Sequence of chain 1.A:
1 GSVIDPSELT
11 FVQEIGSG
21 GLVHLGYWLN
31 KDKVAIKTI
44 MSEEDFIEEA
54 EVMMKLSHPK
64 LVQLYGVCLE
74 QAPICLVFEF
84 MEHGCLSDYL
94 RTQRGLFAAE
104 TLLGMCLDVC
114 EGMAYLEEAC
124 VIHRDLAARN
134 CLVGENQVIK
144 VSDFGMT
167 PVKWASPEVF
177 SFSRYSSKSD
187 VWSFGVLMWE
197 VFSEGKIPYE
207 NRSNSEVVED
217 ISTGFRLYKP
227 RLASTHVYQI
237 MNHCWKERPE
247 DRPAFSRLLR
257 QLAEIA

Binding-site contacts:
Ligand atom NAQ contacts residue MET84 of chain 1.A at 3.0 Å (h-bond).
Ligand atom NAR contacts residue MET84 of chain 1.A at 3.5 Å (h-bond).
Ligand atom CAH contacts residue ILE15 of chain 1.A at 3.6 Å (hydrophobic).
Ligand atom CAY contacts residue VAL23 of chain 1.A at 3.6 Å (hydrophobic).
Ligand atom CAP contacts residue ALA35 of chain 1.A at 3.8 Å (hydrophobic).
Ligand atom CAV contacts residue LEU135 of chain 1.A at 3.6 Å (hydrophobic).
Ligand atom CAI contacts residue ILE15 of chain 1.A at 3.7 Å (hydrophobic).
Ligand atom CAG contacts residue ILE15 of chain 1.A at 3.6 Å (hydrophobic).
Ligand atom NAR contacts residue LEU135 of chain 1.A at 3.8 Å.
Ligand atom CAT contacts residue LEU135 of chain 1.A at 3.6 Å (hydrophobic).
Ligand atom CAU contacts residue ALA35 of chain 1.A at 3.5 Å (hydrophobic).
Ligand atom CBC contacts residue CYS88 of chain 1.A at 3.5 Å (hydrophobic).
Ligand atom CAP contacts residue LEU135 of chain 1.A at 3.7 Å (hydrophobic).
Ligand atom OAL contacts residue GLU85 of chain 1.A at 3.0 Å (salt-bridge).
Ligand atom NAE contacts residue PHE83 of chain 1.A at 3.4 Å.
Ligand atom CAV contacts residue PHE81 of chain 1.A at 3.7 Å (hydrophobic).
Ligand atom CAI contacts residue PHE83 of chain 1.A at 3.6 Å (hydrophobic).
Ligand atom CAO contacts residue HIS86 of chain 1.A at 3.6 Å.
Ligand atom NAR contacts residue GLU82 of chain 1.A at 3.0 Å (salt-bridge).
Ligand atom CBC contacts residue LEU135 of chain 1.A at 3.5 Å (hydrophobic).
Ligand atom CAG contacts residue GLY87 of chain 1.A at 3.8 Å.
Ligand atom CAI contacts residue GLY87 of chain 1.A at 3.4 Å.
Ligand atom NAE contacts residue MET84 of chain 1.A at 2.9 Å (h-bond).
Ligand atom CBB contacts residue CYS88 of chain 1.A at 3.6 Å (hydrophobic).
Ligand atom CAD contacts residue MET84 of chain 1.A at 3.5 Å (hydrophobic).
Ligand atom CAD contacts residue PHE83 of chain 1.A at 3.5 Å (hydrophobic).
Ligand atom CAU contacts residue LEU135 of chain 1.A at 3.5 Å (hydrophobic).
Ligand atom NAE contacts residue GLY87 of chain 1.A at 3.7 Å.
Ligand atom CAA contacts residue ILE15 of chain 1.A at 3.8 Å (hydrophobic).
Ligand atom CAT contacts residue ALA35 of chain 1.A at 3.7 Å (hydrophobic).
Ligand atom CAI contacts residue MET84 of chain 1.A at 3.4 Å (hydrophobic).
Ligand atom NAR contacts residue ALA35 of chain 1.A at 3.4 Å.
Ligand atom NAQ contacts residue ALA35 of chain 1.A at 3.6 Å.
Ligand atom CAZ contacts residue GLY16 of chain 1.A at 3.8 Å.
Ligand atom NAQ contacts residue GLU82 of chain 1.A at 3.7 Å.
Ligand atom CAH contacts residue GLY87 of chain 1.A at 3.4 Å.
Ligand atom CAN contacts residue ILE15 of chain 1.A at 3.6 Å (hydrophobic).
Ligand atom CAD contacts residue GLY87 of chain 1.A at 3.7 Å.
Ligand atom CAZ contacts residue VAL23 of chain 1.A at 3.6 Å (hydrophobic).
Ligand atom CAA contacts residue GLY87 of chain 1.A at 3.8 Å.

The protein below binds the small molecule below.
Small molecule (SMILES): CCC(O)(CC)c1ccc2c(-c3ccc(OC)cc3)c(-c3n[nH]c4ccsc34)[nH]c2c1